Binding-site contacts:
Ligand atom C1 contacts residue GLN262 of chain 1.B at 4.4 Å.
Ligand atom C2 contacts residue ASN263 of chain 1.B at 2.4 Å.
Ligand atom C1 contacts residue LYS221 of chain 1.B at 4.2 Å.
Ligand atom O5 contacts residue ASN263 of chain 1.B at 2.3 Å (h-bond).
Ligand atom C5 contacts residue ASN263 of chain 1.B at 3.5 Å.
Ligand atom C8 contacts residue ASN263 of chain 1.B at 4.2 Å.
Ligand atom C1 contacts residue ASN263 of chain 1.B at 1.4 Å.
Ligand atom C8 contacts residue GLY222 of chain 1.B at 4.3 Å.
Ligand atom O6 contacts residue ASN287 of chain 1.B at 4.1 Å.
Ligand atom O7 contacts residue ILE224 of chain 1.B at 3.9 Å.
Ligand atom C7 contacts residue ASN263 of chain 1.B at 3.7 Å.
Ligand atom C5 contacts residue GLN262 of chain 1.B at 4.4 Å.
Ligand atom C8 contacts residue ILE224 of chain 1.B at 3.9 Å (hydrophobic).
Ligand atom N2 contacts residue ASN263 of chain 1.B at 2.9 Å (h-bond).
Ligand atom O7 contacts residue ASN263 of chain 1.B at 4.1 Å.
Ligand atom C3 contacts residue ASN263 of chain 1.B at 3.8 Å.
Ligand atom C7 contacts residue ILE224 of chain 1.B at 4.0 Å (hydrophobic).
Ligand atom C4 contacts residue ASN263 of chain 1.B at 4.2 Å.
Ligand atom O5 contacts residue GLN262 of chain 1.B at 4.2 Å.
Ligand atom C6 contacts residue GLN262 of chain 1.B at 4.4 Å.
Ligand atom O6 contacts residue GLN262 of chain 1.B at 3.3 Å (h-bond).

A small-molecule ligand and the protein it binds are described below.
Small molecule (SMILES): CC(=O)N[C@@H]1[C@@H](O)[C@H](O)[C@@H](CO)O[C@H]1O

Sequence of chain 1.B:
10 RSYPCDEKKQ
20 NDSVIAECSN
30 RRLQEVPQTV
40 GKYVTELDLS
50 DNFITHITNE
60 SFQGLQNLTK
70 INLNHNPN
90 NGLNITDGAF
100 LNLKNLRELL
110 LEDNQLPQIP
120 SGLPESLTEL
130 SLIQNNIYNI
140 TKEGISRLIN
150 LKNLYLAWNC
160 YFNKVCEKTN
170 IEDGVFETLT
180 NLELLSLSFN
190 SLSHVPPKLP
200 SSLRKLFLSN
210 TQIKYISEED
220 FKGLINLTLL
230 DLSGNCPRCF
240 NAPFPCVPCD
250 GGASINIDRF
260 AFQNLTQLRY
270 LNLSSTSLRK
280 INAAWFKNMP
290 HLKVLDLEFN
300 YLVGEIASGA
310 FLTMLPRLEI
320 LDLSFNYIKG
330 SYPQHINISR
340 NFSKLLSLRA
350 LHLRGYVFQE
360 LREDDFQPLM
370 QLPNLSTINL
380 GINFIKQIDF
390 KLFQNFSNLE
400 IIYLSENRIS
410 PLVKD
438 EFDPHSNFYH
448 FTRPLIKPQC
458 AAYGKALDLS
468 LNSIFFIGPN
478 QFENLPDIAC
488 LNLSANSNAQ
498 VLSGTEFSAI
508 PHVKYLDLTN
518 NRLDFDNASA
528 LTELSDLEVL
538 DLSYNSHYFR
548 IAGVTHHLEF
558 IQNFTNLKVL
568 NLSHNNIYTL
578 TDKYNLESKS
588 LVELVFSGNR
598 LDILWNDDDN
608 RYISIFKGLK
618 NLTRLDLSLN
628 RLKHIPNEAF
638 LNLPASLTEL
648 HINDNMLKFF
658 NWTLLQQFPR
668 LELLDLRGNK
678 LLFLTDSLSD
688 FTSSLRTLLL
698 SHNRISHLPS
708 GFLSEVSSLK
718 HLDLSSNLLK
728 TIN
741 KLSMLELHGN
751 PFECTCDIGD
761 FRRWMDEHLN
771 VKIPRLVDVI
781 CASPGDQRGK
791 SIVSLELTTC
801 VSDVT